Sequence of chain 13.Q:
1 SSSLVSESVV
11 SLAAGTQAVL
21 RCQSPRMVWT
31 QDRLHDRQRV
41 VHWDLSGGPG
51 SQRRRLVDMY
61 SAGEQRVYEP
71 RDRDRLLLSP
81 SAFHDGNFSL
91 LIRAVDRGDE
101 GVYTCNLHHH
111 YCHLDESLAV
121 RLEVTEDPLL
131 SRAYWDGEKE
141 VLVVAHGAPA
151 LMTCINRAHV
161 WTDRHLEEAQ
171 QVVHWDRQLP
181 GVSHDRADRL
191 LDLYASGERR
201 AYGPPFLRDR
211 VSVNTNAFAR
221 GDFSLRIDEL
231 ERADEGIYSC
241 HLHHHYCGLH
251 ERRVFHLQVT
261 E

Binding-site contacts:
Ligand atom C3 contacts residue ASN87 of chain 13.Q at 3.7 Å.
Ligand atom C4 contacts residue ASN87 of chain 13.Q at 4.2 Å.
Ligand atom C6 contacts residue LEU151 of chain 13.Q at 3.8 Å (hydrophobic).
Ligand atom O7 contacts residue ASP85 of chain 13.Q at 4.3 Å.
Ligand atom C5 contacts residue ASN87 of chain 13.Q at 3.7 Å.
Ligand atom O7 contacts residue ASN87 of chain 13.Q at 3.9 Å.
Ligand atom C5 contacts residue LEU151 of chain 13.Q at 4.1 Å (hydrophobic).
Ligand atom C2 contacts residue ASN87 of chain 13.Q at 2.4 Å.
Ligand atom O4 contacts residue LEU151 of chain 13.Q at 3.7 Å.
Ligand atom N2 contacts residue ASN87 of chain 13.Q at 2.9 Å (h-bond).
Ligand atom O5 contacts residue ASN87 of chain 13.Q at 2.3 Å (h-bond).
Ligand atom C1 contacts residue SER89 of chain 13.Q at 4.5 Å.
Ligand atom C7 contacts residue ASN87 of chain 13.Q at 3.6 Å.
Ligand atom O5 contacts residue SER89 of chain 13.Q at 4.1 Å.
Ligand atom C1 contacts residue ASN87 of chain 13.Q at 1.4 Å.
Ligand atom C4 contacts residue LEU151 of chain 13.Q at 4.4 Å (hydrophobic).
Ligand atom O5 contacts residue SER79 of chain 13.Q at 4.4 Å.
Ligand atom O6 contacts residue LEU151 of chain 13.Q at 3.4 Å.
Ligand atom C5 contacts residue SER89 of chain 13.Q at 4.3 Å.

This protein binds this small molecule.
Small molecule (SMILES): CC(=O)N[C@@H]1[C@@H](O)[C@H](O)[C@@H](CO)O[C@H]1O